Sequence of chain 1.A:
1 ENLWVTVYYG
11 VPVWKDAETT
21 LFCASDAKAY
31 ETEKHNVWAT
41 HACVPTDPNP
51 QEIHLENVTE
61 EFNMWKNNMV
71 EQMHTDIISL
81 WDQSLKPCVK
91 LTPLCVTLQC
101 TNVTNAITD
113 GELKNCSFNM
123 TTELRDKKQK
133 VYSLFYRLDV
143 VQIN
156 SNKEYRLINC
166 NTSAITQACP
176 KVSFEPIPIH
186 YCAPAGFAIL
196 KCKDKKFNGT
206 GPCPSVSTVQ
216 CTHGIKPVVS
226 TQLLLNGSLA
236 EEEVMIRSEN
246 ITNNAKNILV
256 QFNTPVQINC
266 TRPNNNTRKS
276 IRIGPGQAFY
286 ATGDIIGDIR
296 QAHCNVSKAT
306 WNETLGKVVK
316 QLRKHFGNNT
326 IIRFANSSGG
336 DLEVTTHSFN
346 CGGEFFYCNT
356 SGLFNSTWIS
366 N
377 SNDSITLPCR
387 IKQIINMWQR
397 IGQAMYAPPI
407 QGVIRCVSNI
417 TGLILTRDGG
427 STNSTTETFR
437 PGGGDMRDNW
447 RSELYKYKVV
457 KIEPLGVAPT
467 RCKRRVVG

The small molecule below binds the protein below.
Small molecule (SMILES): CC(=O)N[C@H]1[C@H](O[C@H]2[C@H](O)[C@@H](NC(C)=O)CO[C@@H]2CO)O[C@H](CO)[C@@H](O[C@@H]2O[C@H](CO[C@H]3O[C@H](CO)[C@@H](O)[C@H](O)[C@@H]3O)[C@@H](O)[C@H](O[C@H]3O[C@H](CO)[C@@H](O)[C@H](O)[C@@H]3O[C@H]3O[C@H](CO)[C@@H](O)[C@H](O)[C@@H]3O[C@H]3O[C@H](CO)[C@@H](O)[C@H](O)[C@@H]3O)[C@@H]2O)[C@@H]1O

Binding-site contacts:
Ligand atom C1 contacts residue SER414 of chain 1.A at 3.5 Å.
Ligand atom C7 contacts residue ASN231 of chain 1.A at 3.7 Å.
Ligand atom C1 contacts residue ASN231 of chain 1.A at 1.4 Å.
Ligand atom O6 contacts residue NAG1 of chain 1.H at 3.8 Å.
Ligand atom N2 contacts residue SER414 of chain 1.A at 2.9 Å (h-bond).
Ligand atom C3 contacts residue ASN231 of chain 1.A at 3.8 Å.
Ligand atom C2 contacts residue ASN231 of chain 1.A at 2.4 Å.
Ligand atom C4 contacts residue VAL413 of chain 1.A at 3.8 Å (hydrophobic).
Ligand atom C5 contacts residue VAL413 of chain 1.A at 3.3 Å (hydrophobic).
Ligand atom C8 contacts residue ASN345 of chain 1.A at 3.6 Å.
Ligand atom O6 contacts residue GLY347 of chain 1.A at 2.6 Å (h-bond).
Ligand atom O5 contacts residue CYS412 of chain 1.A at 3.6 Å.
Ligand atom O6 contacts residue CYS346 of chain 1.A at 3.6 Å.
Ligand atom O7 contacts residue PRO181 of chain 1.A at 3.4 Å.
Ligand atom C5 contacts residue THR32 of chain 1.A at 4.0 Å.
Ligand atom O6 contacts residue GLU33 of chain 1.A at 3.2 Å (salt-bridge).
Ligand atom C8 contacts residue VAL223 of chain 1.A at 3.9 Å (hydrophobic).
Ligand atom O4 contacts residue GLU33 of chain 1.A at 2.8 Å.
Ligand atom O5 contacts residue ASN231 of chain 1.A at 2.3 Å (h-bond).
Ligand atom C6 contacts residue GLU33 of chain 1.A at 3.4 Å.
Ligand atom O4 contacts residue THR32 of chain 1.A at 3.2 Å (h-bond).
Ligand atom C5 contacts residue ASN231 of chain 1.A at 3.6 Å.
Ligand atom C6 contacts residue CYS412 of chain 1.A at 4.0 Å (hydrophobic).
Ligand atom C6 contacts residue THR32 of chain 1.A at 3.0 Å.
Ligand atom O6 contacts residue THR32 of chain 1.A at 2.2 Å (h-bond).
Ligand atom O5 contacts residue GLU33 of chain 1.A at 3.6 Å (salt-bridge).
Ligand atom C7 contacts residue SER414 of chain 1.A at 4.0 Å.
Ligand atom O7 contacts residue ASN231 of chain 1.A at 4.0 Å.
Ligand atom C3 contacts residue GLU33 of chain 1.A at 4.0 Å.
Ligand atom O4 contacts residue SER178 of chain 1.A at 4.0 Å.
Ligand atom C2 contacts residue SER414 of chain 1.A at 3.4 Å.
Ligand atom C6 contacts residue SER178 of chain 1.A at 3.6 Å.
Ligand atom C4 contacts residue GLU33 of chain 1.A at 3.4 Å.
Ligand atom C6 contacts residue NAG1 of chain 1.H at 3.6 Å.
Ligand atom N2 contacts residue ASN231 of chain 1.A at 2.9 Å (h-bond).
Ligand atom O3 contacts residue GLU33 of chain 1.A at 3.0 Å.
Ligand atom C6 contacts residue GLY347 of chain 1.A at 3.7 Å.
Ligand atom C3 contacts residue SER414 of chain 1.A at 3.4 Å.
Ligand atom O4 contacts residue VAL413 of chain 1.A at 3.6 Å.
Ligand atom C3 contacts residue VAL413 of chain 1.A at 3.9 Å (hydrophobic).